Sequence of chain 1.A:
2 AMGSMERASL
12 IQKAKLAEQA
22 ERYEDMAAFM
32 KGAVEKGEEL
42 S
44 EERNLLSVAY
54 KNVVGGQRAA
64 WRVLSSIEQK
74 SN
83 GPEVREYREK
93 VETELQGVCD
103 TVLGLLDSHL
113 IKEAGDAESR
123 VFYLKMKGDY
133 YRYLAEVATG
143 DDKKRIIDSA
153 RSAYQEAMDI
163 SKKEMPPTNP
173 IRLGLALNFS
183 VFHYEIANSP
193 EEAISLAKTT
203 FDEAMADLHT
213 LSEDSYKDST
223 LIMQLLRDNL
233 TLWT

Sequence of chain 1.B:
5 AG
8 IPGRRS

A small-molecule ligand and the protein it binds are described below.
Small molecule (SMILES): COC1CCN(S(=O)(=O)c2ccc(C=O)cc2)CC1

Binding-site contacts:
Ligand atom C01 contacts residue PHE124 of chain 1.A at 3.9 Å (hydrophobic).
Ligand atom C04 contacts residue ASN47 of chain 1.A at 2.8 Å.
Ligand atom C05 contacts residue ASN47 of chain 1.A at 3.5 Å.
Ligand atom C04 contacts residue CSO43 of chain 1.A at 4.4 Å.
Ligand atom C13 contacts residue ILE173 of chain 1.A at 3.6 Å (hydrophobic).
Ligand atom C12 contacts residue ILE8 of chain 1.B at 4.0 Å (hydrophobic).
Ligand atom C18 contacts residue PRO172 of chain 1.A at 4.2 Å (hydrophobic).
Ligand atom C11 contacts residue LYS127 of chain 1.A at 3.7 Å.
Ligand atom C11 contacts residue ILE8 of chain 1.B at 3.8 Å (hydrophobic).
Ligand atom C12 contacts residue LYS127 of chain 1.A at 2.5 Å.
Ligand atom C13 contacts residue GLY176 of chain 1.A at 3.9 Å.
Ligand atom C09 contacts residue ILE173 of chain 1.A at 4.3 Å (hydrophobic).
Ligand atom O02 contacts residue ASN47 of chain 1.A at 4.0 Å.
Ligand atom C03 contacts residue ASN47 of chain 1.A at 3.7 Å.
Ligand atom C12 contacts residue ILE173 of chain 1.A at 3.9 Å (hydrophobic).
Ligand atom C17 contacts residue PRO172 of chain 1.A at 3.5 Å (hydrophobic).
Ligand atom C13 contacts residue LYS127 of chain 1.A at 2.9 Å.
Ligand atom C13 contacts residue PRO172 of chain 1.A at 3.5 Å (hydrophobic).
Ligand atom C14 contacts residue LYS127 of chain 1.A at 4.2 Å.
Ligand atom C17 contacts residue ILE173 of chain 1.A at 4.0 Å (hydrophobic).
Ligand atom C01 contacts residue ILE173 of chain 1.A at 3.5 Å (hydrophobic).
Ligand atom O02 contacts residue CSO43 of chain 1.A at 3.9 Å.
Ligand atom C01 contacts residue CSO43 of chain 1.A at 4.0 Å.
Ligand atom O08 contacts residue ILE224 of chain 1.A at 3.7 Å.
Ligand atom C14 contacts residue ILE8 of chain 1.B at 4.2 Å (hydrophobic).
Ligand atom C03 contacts residue CSO43 of chain 1.A at 4.2 Å.
Ligand atom C14 contacts residue ILE224 of chain 1.A at 3.9 Å (hydrophobic).
Ligand atom O08 contacts residue PRO172 of chain 1.A at 4.0 Å.
Ligand atom C15 contacts residue ILE8 of chain 1.B at 4.1 Å (hydrophobic).
Ligand atom C01 contacts residue ASN47 of chain 1.A at 3.3 Å.
Ligand atom C15 contacts residue LYS127 of chain 1.A at 1.4 Å.
Ligand atom C10 contacts residue ILE8 of chain 1.B at 4.2 Å (hydrophobic).
Ligand atom C14 contacts residue PRO172 of chain 1.A at 3.5 Å (hydrophobic).
Ligand atom C14 contacts residue ILE173 of chain 1.A at 3.8 Å (hydrophobic).
Ligand atom O02 contacts residue ILE173 of chain 1.A at 3.9 Å.
Ligand atom C11 contacts residue ILE173 of chain 1.A at 4.4 Å (hydrophobic).
Ligand atom C13 contacts residue ILE8 of chain 1.B at 3.9 Å (hydrophobic).